Sequence of chain 2.E:
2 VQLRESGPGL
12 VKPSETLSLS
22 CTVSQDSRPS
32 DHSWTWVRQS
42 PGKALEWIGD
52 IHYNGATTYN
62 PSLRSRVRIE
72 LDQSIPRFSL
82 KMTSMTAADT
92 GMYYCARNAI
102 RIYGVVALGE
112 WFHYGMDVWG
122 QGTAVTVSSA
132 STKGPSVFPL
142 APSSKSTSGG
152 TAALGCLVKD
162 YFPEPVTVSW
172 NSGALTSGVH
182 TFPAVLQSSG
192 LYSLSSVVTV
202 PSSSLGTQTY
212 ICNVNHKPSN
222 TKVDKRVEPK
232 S

Sequence of chain 2.F:
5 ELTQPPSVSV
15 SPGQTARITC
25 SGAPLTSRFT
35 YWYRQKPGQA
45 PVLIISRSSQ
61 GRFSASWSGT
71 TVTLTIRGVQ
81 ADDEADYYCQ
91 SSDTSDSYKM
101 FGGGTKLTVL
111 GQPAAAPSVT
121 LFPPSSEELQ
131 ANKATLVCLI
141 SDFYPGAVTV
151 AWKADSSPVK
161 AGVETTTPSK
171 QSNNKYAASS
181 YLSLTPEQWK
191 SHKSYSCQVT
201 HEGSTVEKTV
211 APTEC

Binding-site contacts:
Ligand atom C5 contacts residue VAL106 of chain 2.E at 2.9 Å (hydrophobic).
Ligand atom O4 contacts residue SER52 of chain 2.F at 3.5 Å (h-bond).
Ligand atom O3 contacts residue NAG1 of chain 2.X at 3.3 Å.
Ligand atom O5 contacts residue ASN424 of chain 2.D at 3.5 Å.
Ligand atom C2 contacts residue ASN347 of chain 2.D at 2.5 Å.
Ligand atom C5 contacts residue ASN347 of chain 2.D at 3.5 Å.
Ligand atom C3 contacts residue GLY105 of chain 2.E at 3.3 Å.
Ligand atom C1 contacts residue VAL106 of chain 2.E at 3.3 Å (hydrophobic).
Ligand atom C8 contacts residue GLU422 of chain 2.D at 3.4 Å.
Ligand atom O5 contacts residue ASN347 of chain 2.D at 3.1 Å (h-bond).
Ligand atom O3 contacts residue GLY105 of chain 2.E at 3.2 Å.
Ligand atom O6 contacts residue ARG102 of chain 2.E at 3.4 Å.
Ligand atom C8 contacts residue GLY421 of chain 2.D at 3.4 Å.
Ligand atom C2 contacts residue TYR104 of chain 2.E at 2.8 Å (hydrophobic).
Ligand atom O2 contacts residue TYR104 of chain 2.E at 3.4 Å (h-bond).
Ligand atom O6 contacts residue VAL107 of chain 2.E at 3.5 Å (h-bond).
Ligand atom C3 contacts residue HIS345 of chain 2.D at 3.5 Å.
Ligand atom O5 contacts residue VAL106 of chain 2.E at 3.4 Å.
Ligand atom O4 contacts residue VAL106 of chain 2.E at 3.3 Å.
Ligand atom C8 contacts residue NAG1 of chain 2.X at 3.1 Å.
Ligand atom C3 contacts residue ILE103 of chain 2.E at 3.0 Å (hydrophobic).
Ligand atom N2 contacts residue ASN347 of chain 2.D at 2.2 Å (h-bond).
Ligand atom C1 contacts residue ASN347 of chain 2.D at 2.1 Å.
Ligand atom C7 contacts residue ASN347 of chain 2.D at 3.4 Å.
Ligand atom O6 contacts residue VAL106 of chain 2.E at 2.9 Å (h-bond).
Ligand atom C3 contacts residue ASN347 of chain 2.D at 3.0 Å.
Ligand atom O3 contacts residue TYR104 of chain 2.E at 2.4 Å (h-bond).
Ligand atom C2 contacts residue VAL106 of chain 2.E at 3.4 Å (hydrophobic).
Ligand atom C6 contacts residue VAL106 of chain 2.E at 3.4 Å (hydrophobic).
Ligand atom O6 contacts residue TYR104 of chain 2.E at 3.5 Å.
Ligand atom C5 contacts residue HIS345 of chain 2.D at 3.1 Å.
Ligand atom N2 contacts residue VAL106 of chain 2.E at 3.3 Å (h-bond).
Ligand atom O7 contacts residue GLU422 of chain 2.D at 3.0 Å.
Ligand atom C3 contacts residue TYR104 of chain 2.E at 2.9 Å (hydrophobic).
Ligand atom C3 contacts residue VAL106 of chain 2.E at 2.8 Å (hydrophobic).
Ligand atom O3 contacts residue TYR104 of chain 2.E at 3.0 Å (h-bond).
Ligand atom C6 contacts residue VAL107 of chain 2.E at 3.3 Å (hydrophobic).
Ligand atom N2 contacts residue GLY105 of chain 2.E at 3.3 Å.
Ligand atom O4 contacts residue TYR104 of chain 2.E at 3.1 Å.
Ligand atom C8 contacts residue ARG342 of chain 2.D at 3.5 Å.

The protein below binds the small molecule below.
Small molecule (SMILES): CC(=O)N[C@H]1[C@H](O[C@H]2[C@H](O)[C@@H](NC(C)=O)CO[C@@H]2CO)O[C@H](CO)[C@@H](O[C@@H]2O[C@H](CO[C@H]3O[C@H](CO)[C@@H](O)[C@H](O)[C@@H]3O)[C@@H](O)[C@H](O[C@H]3O[C@H](CO[C@H]4O[C@H](CO)[C@@H](O)[C@H](O)[C@@H]4O)[C@@H](O)[C@H](O)[C@@H]3O)[C@@H]2O)[C@@H]1O

Sequence of chain 2.D:
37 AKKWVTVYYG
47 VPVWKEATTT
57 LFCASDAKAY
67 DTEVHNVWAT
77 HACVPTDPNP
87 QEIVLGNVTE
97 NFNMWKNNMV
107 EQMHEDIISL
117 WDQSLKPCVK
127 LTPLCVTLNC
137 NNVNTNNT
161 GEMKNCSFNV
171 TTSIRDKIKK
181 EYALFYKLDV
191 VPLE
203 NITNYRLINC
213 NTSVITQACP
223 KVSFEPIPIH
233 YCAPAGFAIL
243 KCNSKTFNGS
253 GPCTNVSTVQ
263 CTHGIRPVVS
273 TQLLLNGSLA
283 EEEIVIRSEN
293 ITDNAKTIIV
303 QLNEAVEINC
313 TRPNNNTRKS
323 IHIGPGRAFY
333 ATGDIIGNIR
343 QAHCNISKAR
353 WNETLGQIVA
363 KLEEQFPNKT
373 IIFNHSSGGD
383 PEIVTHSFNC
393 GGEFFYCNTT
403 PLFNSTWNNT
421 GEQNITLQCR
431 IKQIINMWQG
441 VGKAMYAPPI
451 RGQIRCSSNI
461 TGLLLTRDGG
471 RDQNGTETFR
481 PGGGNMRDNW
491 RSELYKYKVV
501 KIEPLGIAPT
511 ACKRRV